Binding-site contacts:
Ligand atom CD contacts residue SER198 of chain 1.A at 3.2 Å.
Ligand atom NH2 contacts residue ASP192 of chain 1.A at 2.9 Å (salt-bridge).
Ligand atom CE contacts residue ASP50 of chain 1.A at 3.1 Å.
Ligand atom OE2 contacts residue SER198 of chain 1.A at 2.7 Å (h-bond).
Ligand atom C contacts residue HIS46 of chain 1.A at 3.5 Å.
Ligand atom O contacts residue ZBR1 of chain 1.K at 3.1 Å.
Ligand atom OE2 contacts residue GLY196 of chain 1.A at 2.7 Å (h-bond).
Ligand atom N contacts residue GLY219 of chain 1.A at 3.0 Å (h-bond).
Ligand atom OD2 contacts residue HIS94 of chain 1.A at 2.6 Å (h-bond).
Ligand atom NE contacts residue GLY221 of chain 1.A at 2.8 Å (h-bond).
Ligand atom O contacts residue ARG220 of chain 1.A at 3.4 Å.
Ligand atom O contacts residue HIS46 of chain 1.A at 3.2 Å.
Ligand atom SG contacts residue ZBR1 of chain 1.K at 1.8 Å.
Ligand atom OE1 contacts residue HIS46 of chain 1.A at 2.7 Å (h-bond).
Ligand atom O contacts residue GLN195 of chain 1.A at 3.4 Å.
Ligand atom NH1 contacts residue GLY229 of chain 1.A at 3.3 Å.
Ligand atom CZ contacts residue GLY221 of chain 1.A at 3.3 Å.
Ligand atom CD contacts residue GLY196 of chain 1.A at 3.5 Å.
Ligand atom CA contacts residue ZBR1 of chain 1.K at 3.4 Å.
Ligand atom ND2 contacts residue CYS47 of chain 1.A at 2.8 Å (h-bond).
Ligand atom N contacts residue ASP50 of chain 1.A at 2.9 Å (salt-bridge).
Ligand atom ND2 contacts residue TYR57 of chain 1.A at 3.1 Å (h-bond).
Ligand atom CA contacts residue ASP50 of chain 1.A at 3.4 Å.
Ligand atom NH2 contacts residue GLY221 of chain 1.A at 3.0 Å (h-bond).
Ligand atom O contacts residue GLY221 of chain 1.A at 2.9 Å (h-bond).
Ligand atom CG contacts residue VAL30 of chain 1.A at 3.5 Å (hydrophobic).
Ligand atom NH1 contacts residue ASP192 of chain 1.A at 2.9 Å (salt-bridge).
Ligand atom OE1 contacts residue SER198 of chain 1.A at 3.0 Å (h-bond).
Ligand atom CB contacts residue ZBR1 of chain 1.K at 2.8 Å.
Ligand atom O contacts residue TYR51 of chain 1.A at 3.3 Å.
Ligand atom NH1 contacts residue SER193 of chain 1.A at 2.8 Å (h-bond).
Ligand atom OD1 contacts residue ARG20 of chain 1.A at 2.8 Å (salt-bridge).
Ligand atom CG contacts residue GLY196 of chain 1.A at 3.5 Å.
Ligand atom CB contacts residue LEU92 of chain 1.A at 3.4 Å (hydrophobic).
Ligand atom CB contacts residue VAL30 of chain 1.A at 3.5 Å (hydrophobic).
Ligand atom CZ contacts residue ASP192 of chain 1.A at 3.4 Å.
Ligand atom CB contacts residue CYS47 of chain 1.A at 3.4 Å (hydrophobic).
Ligand atom O contacts residue HIS94 of chain 1.A at 3.1 Å.
Ligand atom NE contacts residue GLY219 of chain 1.A at 3.5 Å.
Ligand atom CG contacts residue HIS94 of chain 1.A at 3.5 Å.

Sequence of chain 1.A:
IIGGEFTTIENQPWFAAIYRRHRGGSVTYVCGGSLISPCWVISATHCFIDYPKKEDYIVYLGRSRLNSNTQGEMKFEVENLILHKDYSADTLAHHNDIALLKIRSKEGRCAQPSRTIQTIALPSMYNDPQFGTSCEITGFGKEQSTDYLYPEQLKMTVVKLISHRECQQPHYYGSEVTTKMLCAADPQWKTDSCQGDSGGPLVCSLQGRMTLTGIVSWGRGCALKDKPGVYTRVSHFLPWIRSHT

A protein and the small-molecule ligand that binds it are described below.
Small molecule (SMILES): NCCCC[C@H](NC(=O)[C@H](CCCN=C(N)N)NC(=O)[C@H](CC(N)=O)NC(=O)[C@H](CCC(=O)O)NC(=O)[C@H](CS)NC(=O)CNC(=O)[C@H](CCCN=C(N)N)NC(=O)[C@H](CC(=O)O)NC(=O)[C@H](CC1=c2ccccc2=NC1)NC(=O)[C@H](CS)NC(=O)[C@@H](N)CCC(N)=O)C(=O)N[C@@H](CS)C(=O)N[C@@H](CC(N)=O)C(N)=O